A protein and the small-molecule ligand that binds it are described below.
Small molecule (SMILES): Oc1cc(Cl)ccc1Oc1ccc(Cl)cc1Cl

Sequence of chain 1.J:
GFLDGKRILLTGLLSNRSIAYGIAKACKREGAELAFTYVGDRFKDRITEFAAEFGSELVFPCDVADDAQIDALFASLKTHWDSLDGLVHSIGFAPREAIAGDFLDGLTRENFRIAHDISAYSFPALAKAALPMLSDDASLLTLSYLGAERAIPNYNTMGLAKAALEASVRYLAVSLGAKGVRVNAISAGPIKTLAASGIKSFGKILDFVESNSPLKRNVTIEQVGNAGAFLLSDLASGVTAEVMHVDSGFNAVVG

Binding-site contacts:
Ligand atom C3 contacts residue ILE200 of chain 1.J at 3.6 Å (hydrophobic).
Ligand atom CL15 contacts residue ILE100 of chain 1.J at 3.4 Å.
Ligand atom O17 contacts residue NAD1 of chain 1.JA at 2.5 Å (h-bond).
Ligand atom CL14 contacts residue PRO191 of chain 1.J at 3.9 Å.
Ligand atom CL16 contacts residue ALA196 of chain 1.J at 3.3 Å.
Ligand atom C6 contacts residue NAD1 of chain 1.JA at 3.5 Å.
Ligand atom CL15 contacts residue ALA95 of chain 1.J at 3.6 Å.
Ligand atom C12 contacts residue ILE100 of chain 1.J at 3.8 Å (hydrophobic).
Ligand atom C2 contacts residue ILE200 of chain 1.J at 3.7 Å (hydrophobic).
Ligand atom C13 contacts residue ILE200 of chain 1.J at 3.6 Å (hydrophobic).
Ligand atom O7 contacts residue NAD1 of chain 1.JA at 3.1 Å.
Ligand atom C1 contacts residue TYR156 of chain 1.J at 3.7 Å (hydrophobic).
Ligand atom C12 contacts residue ALA196 of chain 1.J at 3.9 Å (hydrophobic).
Ligand atom C3 contacts residue PHE203 of chain 1.J at 3.6 Å (hydrophobic).
Ligand atom C9 contacts residue ALA196 of chain 1.J at 3.2 Å (hydrophobic).
Ligand atom C10 contacts residue GLY93 of chain 1.J at 3.7 Å.
Ligand atom O17 contacts residue TYR156 of chain 1.J at 2.8 Å (h-bond).
Ligand atom C1 contacts residue NAD1 of chain 1.JA at 3.4 Å.
Ligand atom C1 contacts residue ILE200 of chain 1.J at 4.1 Å (hydrophobic).
Ligand atom C8 contacts residue NAD1 of chain 1.JA at 4.0 Å.
Ligand atom C13 contacts residue ALA196 of chain 1.J at 4.0 Å (hydrophobic).
Ligand atom CL16 contacts residue GLY93 of chain 1.J at 3.6 Å.
Ligand atom C5 contacts residue NAD1 of chain 1.JA at 3.4 Å.
Ligand atom C10 contacts residue ALA196 of chain 1.J at 3.7 Å (hydrophobic).
Ligand atom C3 contacts residue NAD1 of chain 1.JA at 3.1 Å.
Ligand atom O17 contacts residue LYS163 of chain 1.J at 4.0 Å.
Ligand atom C6 contacts residue TYR156 of chain 1.J at 3.7 Å (hydrophobic).
Ligand atom C1 contacts residue TYR146 of chain 1.J at 3.9 Å (hydrophobic).
Ligand atom CL14 contacts residue TYR146 of chain 1.J at 3.5 Å.
Ligand atom C3 contacts residue ALA197 of chain 1.J at 4.0 Å (hydrophobic).
Ligand atom C4 contacts residue ALA197 of chain 1.J at 3.8 Å (hydrophobic).
Ligand atom C8 contacts residue ALA196 of chain 1.J at 3.6 Å (hydrophobic).
Ligand atom C12 contacts residue ILE200 of chain 1.J at 4.0 Å (hydrophobic).
Ligand atom C2 contacts residue NAD1 of chain 1.JA at 3.4 Å.
Ligand atom O7 contacts residue ALA196 of chain 1.J at 3.9 Å.
Ligand atom CL14 contacts residue NAD1 of chain 1.JA at 3.5 Å.
Ligand atom CL14 contacts residue PHE203 of chain 1.J at 3.6 Å.
Ligand atom C4 contacts residue NAD1 of chain 1.JA at 3.4 Å.
Ligand atom C4 contacts residue ILE200 of chain 1.J at 3.8 Å (hydrophobic).
Ligand atom CL16 contacts residue NAD1 of chain 1.JA at 3.4 Å.